Binding-site contacts:
Ligand atom C5 contacts residue ARG225 of chain 1.A at 3.5 Å.
Ligand atom C6 contacts residue ARG225 of chain 1.A at 4.2 Å.
Ligand atom C7 contacts residue ASN208 of chain 1.A at 3.3 Å.
Ligand atom C5 contacts residue ARG225 of chain 1.A at 4.4 Å.
Ligand atom C1 contacts residue ASN208 of chain 1.A at 1.4 Å.
Ligand atom C5 contacts residue ASN208 of chain 1.A at 3.6 Å.
Ligand atom C4 contacts residue ASN208 of chain 1.A at 4.2 Å.
Ligand atom C3 contacts residue ASN208 of chain 1.A at 3.8 Å.
Ligand atom C8 contacts residue TRP262 of chain 1.A at 3.9 Å (hydrophobic).
Ligand atom C8 contacts residue ARG225 of chain 1.A at 3.9 Å.
Ligand atom C1 contacts residue TRP262 of chain 1.A at 4.1 Å (hydrophobic).
Ligand atom C2 contacts residue ASN208 of chain 1.A at 2.5 Å.
Ligand atom O5 contacts residue ASN208 of chain 1.A at 2.3 Å (h-bond).
Ligand atom O5 contacts residue ARG225 of chain 1.A at 4.4 Å.
Ligand atom C6 contacts residue ARG225 of chain 1.A at 3.6 Å.
Ligand atom O5 contacts residue ARG225 of chain 1.A at 3.6 Å.
Ligand atom O7 contacts residue ASN208 of chain 1.A at 3.1 Å (h-bond).
Ligand atom N2 contacts residue TRP262 of chain 1.A at 4.1 Å.
Ligand atom N2 contacts residue ASN208 of chain 1.A at 3.1 Å (h-bond).
Ligand atom C7 contacts residue TRP262 of chain 1.A at 4.3 Å (hydrophobic).
Ligand atom C1 contacts residue ARG225 of chain 1.A at 4.0 Å.

Sequence of chain 1.A:
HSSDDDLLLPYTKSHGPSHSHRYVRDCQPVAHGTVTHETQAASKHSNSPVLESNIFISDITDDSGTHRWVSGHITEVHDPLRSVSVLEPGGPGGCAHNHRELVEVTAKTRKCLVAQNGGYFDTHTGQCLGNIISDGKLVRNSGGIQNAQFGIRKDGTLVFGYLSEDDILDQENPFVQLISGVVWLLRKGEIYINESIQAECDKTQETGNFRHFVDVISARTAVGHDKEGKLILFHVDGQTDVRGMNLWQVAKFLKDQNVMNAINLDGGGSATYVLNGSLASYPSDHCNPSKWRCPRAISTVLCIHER

A protein and the small-molecule ligand that binds it are described below.
Small molecule (SMILES): CC(=O)N[C@H]1[C@H](O[C@H]2[C@H](O)[C@@H](NC(C)=O)CO[C@@H]2CO[C@@H]2O[C@@H](C)[C@@H](O)[C@@H](O)[C@@H]2O)O[C@H](CO)[C@@H](O[C@@H]2O[C@H](CO)[C@@H](O)[C@H](O[C@H]3O[C@H](CO)[C@@H](O)[C@H](O)[C@@H]3O)[C@@H]2O)[C@@H]1O